Sequence of chain 34.F:
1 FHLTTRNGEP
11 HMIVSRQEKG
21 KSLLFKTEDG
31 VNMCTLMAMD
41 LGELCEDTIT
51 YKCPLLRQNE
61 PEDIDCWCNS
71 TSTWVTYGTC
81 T

Binding-site contacts:
Ligand atom C5 contacts residue ASN75 of chain 34.E at 3.2 Å.
Ligand atom N2 contacts residue ASN75 of chain 34.E at 3.0 Å (h-bond).
Ligand atom C4 contacts residue NAG1 of chain 34.Z at 2.9 Å.
Ligand atom O7 contacts residue ASN75 of chain 34.E at 3.2 Å (h-bond).
Ligand atom C6 contacts residue THR48 of chain 34.F at 4.4 Å.
Ligand atom C6 contacts residue NAG1 of chain 34.Z at 3.4 Å.
Ligand atom C7 contacts residue ASN75 of chain 34.E at 2.8 Å.
Ligand atom C6 contacts residue CYS45 of chain 34.F at 4.4 Å (hydrophobic).
Ligand atom C8 contacts residue MET126 of chain 34.E at 3.7 Å (hydrophobic).
Ligand atom O5 contacts residue ASN75 of chain 34.E at 2.1 Å (h-bond).
Ligand atom O5 contacts residue THR48 of chain 34.F at 4.0 Å.
Ligand atom C8 contacts residue PHE98 of chain 34.E at 3.6 Å (hydrophobic).
Ligand atom C2 contacts residue ASN75 of chain 34.E at 2.6 Å.
Ligand atom C1 contacts residue ASN75 of chain 34.E at 1.3 Å.
Ligand atom C2 contacts residue NAG1 of chain 34.Z at 4.1 Å.
Ligand atom O6 contacts residue CYS45 of chain 34.F at 3.4 Å (h-bond).
Ligand atom C5 contacts residue NAG1 of chain 34.Z at 3.7 Å.
Ligand atom C8 contacts residue ASN75 of chain 34.E at 3.0 Å.
Ligand atom C6 contacts residue ASN75 of chain 34.E at 3.8 Å.
Ligand atom O6 contacts residue GLU46 of chain 34.F at 3.8 Å.
Ligand atom O4 contacts residue NAG1 of chain 34.Z at 1.6 Å.
Ligand atom C3 contacts residue ASN75 of chain 34.E at 3.5 Å.
Ligand atom O3 contacts residue NAG1 of chain 34.Z at 2.4 Å (h-bond).
Ligand atom O7 contacts residue MET126 of chain 34.E at 3.1 Å.
Ligand atom O6 contacts residue NAG1 of chain 34.Z at 4.1 Å.
Ligand atom C3 contacts residue NAG1 of chain 34.Z at 3.3 Å.
Ligand atom O6 contacts residue THR48 of chain 34.F at 4.0 Å.
Ligand atom C4 contacts residue ASN75 of chain 34.E at 4.0 Å.
Ligand atom O6 contacts residue ASN75 of chain 34.E at 3.8 Å.
Ligand atom C7 contacts residue MET126 of chain 34.E at 3.8 Å (hydrophobic).

Sequence of chain 34.E:
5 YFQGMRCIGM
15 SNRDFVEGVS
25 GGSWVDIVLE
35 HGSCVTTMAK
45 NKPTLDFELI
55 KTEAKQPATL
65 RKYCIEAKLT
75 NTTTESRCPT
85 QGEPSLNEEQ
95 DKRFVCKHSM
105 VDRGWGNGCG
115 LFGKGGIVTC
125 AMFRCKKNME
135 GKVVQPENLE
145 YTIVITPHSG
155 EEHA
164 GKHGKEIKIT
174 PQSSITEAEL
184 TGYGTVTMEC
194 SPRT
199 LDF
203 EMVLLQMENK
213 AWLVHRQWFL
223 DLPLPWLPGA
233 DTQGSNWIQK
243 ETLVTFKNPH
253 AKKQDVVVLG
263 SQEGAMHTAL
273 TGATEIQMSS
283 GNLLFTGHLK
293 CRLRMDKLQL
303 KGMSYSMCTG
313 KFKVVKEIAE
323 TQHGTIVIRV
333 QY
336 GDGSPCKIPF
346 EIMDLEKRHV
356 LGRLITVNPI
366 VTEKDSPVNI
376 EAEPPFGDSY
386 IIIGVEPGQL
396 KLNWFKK

This small molecule binds to this protein.
Small molecule (SMILES): CC(=O)N[C@@H]1[C@@H](O)[C@H](O)[C@@H](CO)O[C@H]1O